Binding-site contacts:
Ligand atom O3 contacts residue ASP91 of chain 51.C at 3.5 Å.
Ligand atom O4 contacts residue ASN275 of chain 51.A at 3.0 Å (h-bond).
Ligand atom O4 contacts residue ASP232 of chain 51.C at 2.8 Å (salt-bridge).
Ligand atom C11 contacts residue GLY234 of chain 51.C at 3.8 Å.
Ligand atom O6 contacts residue ALA273 of chain 51.A at 3.7 Å.
Ligand atom O4 contacts residue PRO231 of chain 51.C at 3.9 Å.
Ligand atom C4 contacts residue ASN275 of chain 51.A at 3.7 Å.
Ligand atom C11 contacts residue ILE233 of chain 51.C at 3.6 Å (hydrophobic).
Ligand atom O10 contacts residue ARG270 of chain 51.A at 3.6 Å.
Ligand atom C1 contacts residue ARG104 of chain 51.C at 3.8 Å.
Ligand atom C11 contacts residue ASP232 of chain 51.C at 3.6 Å.
Ligand atom C3 contacts residue ARG104 of chain 51.C at 3.8 Å.
Ligand atom C4 contacts residue PRO231 of chain 51.C at 3.6 Å (hydrophobic).
Ligand atom O10 contacts residue ASN275 of chain 51.A at 3.0 Å (h-bond).
Ligand atom C1 contacts residue ASN283 of chain 51.A at 3.4 Å.
Ligand atom O6 contacts residue PRO274 of chain 51.A at 3.6 Å.
Ligand atom C5 contacts residue ASN283 of chain 51.A at 3.8 Å.
Ligand atom O1B contacts residue ARG104 of chain 51.C at 3.0 Å (salt-bridge).
Ligand atom O6 contacts residue GLY282 of chain 51.A at 3.5 Å.
Ligand atom O2 contacts residue PRO274 of chain 51.A at 3.4 Å.
Ligand atom C5 contacts residue PRO231 of chain 51.C at 3.7 Å (hydrophobic).
Ligand atom C6 contacts residue ALA273 of chain 51.A at 3.8 Å (hydrophobic).
Ligand atom C6 contacts residue ASN283 of chain 51.A at 3.8 Å.
Ligand atom O6 contacts residue ASN283 of chain 51.A at 3.0 Å (h-bond).
Ligand atom C10 contacts residue ASN275 of chain 51.A at 3.3 Å.
Ligand atom C5 contacts residue ASN275 of chain 51.A at 3.5 Å.
Ligand atom O5 contacts residue ASN283 of chain 51.A at 3.7 Å.
Ligand atom C2 contacts residue ASP91 of chain 51.C at 3.2 Å.
Ligand atom N5 contacts residue ASN275 of chain 51.A at 3.4 Å (h-bond).
Ligand atom C5 contacts residue PRO274 of chain 51.A at 3.9 Å (hydrophobic).
Ligand atom O7 contacts residue PRO274 of chain 51.A at 3.6 Å.
Ligand atom C4 contacts residue ASP232 of chain 51.C at 3.4 Å.
Ligand atom C10 contacts residue PRO231 of chain 51.C at 3.8 Å (hydrophobic).
Ligand atom O2 contacts residue GLY282 of chain 51.A at 3.8 Å.
Ligand atom C11 contacts residue PRO231 of chain 51.C at 3.5 Å (hydrophobic).
Ligand atom O4 contacts residue ARG95 of chain 51.C at 3.5 Å.
Ligand atom N5 contacts residue PRO231 of chain 51.C at 3.0 Å (h-bond).
Ligand atom O2 contacts residue ASP91 of chain 51.C at 2.5 Å (salt-bridge).
Ligand atom C6 contacts residue GLY282 of chain 51.A at 3.6 Å.
Ligand atom C5 contacts residue GLY282 of chain 51.A at 3.8 Å.

Sequence of chain 51.C:
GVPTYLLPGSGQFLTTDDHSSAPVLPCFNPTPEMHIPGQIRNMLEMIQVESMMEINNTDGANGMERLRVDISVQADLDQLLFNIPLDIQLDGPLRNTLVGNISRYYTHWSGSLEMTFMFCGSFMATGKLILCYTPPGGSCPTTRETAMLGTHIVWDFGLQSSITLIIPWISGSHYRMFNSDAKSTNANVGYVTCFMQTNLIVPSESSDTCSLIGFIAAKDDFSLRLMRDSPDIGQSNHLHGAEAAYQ

The protein below binds the small molecule below.
Small molecule (SMILES): CC(=O)N[C@@H]1[C@@H](O)[C@H](O[C@@H]2O[C@H](CO)[C@H](O)[C@H](O[C@]3(C(=O)O)C[C@H](O)[C@@H](NC(C)=O)[C@H]([C@H](O)[C@H](O)CO)O3)[C@H]2O)[C@@H](CO)O[C@H]1O

Sequence of chain 51.A:
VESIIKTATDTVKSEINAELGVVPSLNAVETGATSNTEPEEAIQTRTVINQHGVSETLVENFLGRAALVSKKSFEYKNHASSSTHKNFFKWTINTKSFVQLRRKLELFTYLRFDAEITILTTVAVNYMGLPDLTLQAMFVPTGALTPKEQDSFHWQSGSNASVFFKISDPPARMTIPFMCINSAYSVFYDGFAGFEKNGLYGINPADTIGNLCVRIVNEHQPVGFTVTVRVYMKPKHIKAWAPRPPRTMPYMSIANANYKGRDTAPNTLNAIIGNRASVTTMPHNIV